Sequence of chain 1.E:
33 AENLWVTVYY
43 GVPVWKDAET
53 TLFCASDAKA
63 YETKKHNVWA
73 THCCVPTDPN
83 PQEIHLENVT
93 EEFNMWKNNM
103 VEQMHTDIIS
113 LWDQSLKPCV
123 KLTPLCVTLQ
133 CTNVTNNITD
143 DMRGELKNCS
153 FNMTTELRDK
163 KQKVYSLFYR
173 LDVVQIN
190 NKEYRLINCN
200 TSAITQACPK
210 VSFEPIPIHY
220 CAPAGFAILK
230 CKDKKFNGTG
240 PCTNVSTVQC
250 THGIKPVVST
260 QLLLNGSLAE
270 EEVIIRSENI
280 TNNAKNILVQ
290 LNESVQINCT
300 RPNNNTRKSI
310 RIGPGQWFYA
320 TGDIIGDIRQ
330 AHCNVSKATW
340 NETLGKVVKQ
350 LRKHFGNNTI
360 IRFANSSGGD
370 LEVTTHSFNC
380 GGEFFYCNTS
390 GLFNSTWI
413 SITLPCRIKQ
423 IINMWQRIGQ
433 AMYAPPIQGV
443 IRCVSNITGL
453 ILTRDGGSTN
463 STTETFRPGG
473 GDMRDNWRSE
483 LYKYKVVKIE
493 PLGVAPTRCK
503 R

Binding-site contacts:
Ligand atom C6 contacts residue NAG1 of chain 1.UA at 3.9 Å.
Ligand atom C7 contacts residue ASN236 of chain 1.E at 3.6 Å.
Ligand atom O6 contacts residue SER276 of chain 1.E at 3.9 Å.
Ligand atom N2 contacts residue ASN236 of chain 1.E at 2.9 Å (h-bond).
Ligand atom C4 contacts residue THR238 of chain 1.E at 3.7 Å.
Ligand atom O6 contacts residue ASN278 of chain 1.E at 4.2 Å.
Ligand atom O6 contacts residue NAG1 of chain 1.UA at 3.8 Å.
Ligand atom C5 contacts residue THR238 of chain 1.E at 3.9 Å.
Ligand atom C1 contacts residue ASN236 of chain 1.E at 1.5 Å.
Ligand atom O6 contacts residue GLU277 of chain 1.E at 3.0 Å (salt-bridge).
Ligand atom C4 contacts residue ASN236 of chain 1.E at 4.4 Å.
Ligand atom C6 contacts residue THR238 of chain 1.E at 3.7 Å.
Ligand atom O5 contacts residue THR238 of chain 1.E at 3.6 Å (h-bond).
Ligand atom O7 contacts residue THR238 of chain 1.E at 4.1 Å.
Ligand atom C2 contacts residue THR238 of chain 1.E at 4.4 Å.
Ligand atom O5 contacts residue ASN236 of chain 1.E at 2.5 Å (h-bond).
Ligand atom C6 contacts residue GLU277 of chain 1.E at 3.9 Å.
Ligand atom C5 contacts residue ASN236 of chain 1.E at 3.8 Å.
Ligand atom O7 contacts residue ASN236 of chain 1.E at 3.7 Å.
Ligand atom C3 contacts residue ASN236 of chain 1.E at 3.9 Å.
Ligand atom C1 contacts residue THR238 of chain 1.E at 4.5 Å.
Ligand atom C2 contacts residue ASN236 of chain 1.E at 2.6 Å.

The protein below binds the small molecule below.
Small molecule (SMILES): CC(=O)N[C@@H]1[C@@H](O)[C@H](O)[C@@H](CO)O[C@H]1O